Sequence of chain 1.A:
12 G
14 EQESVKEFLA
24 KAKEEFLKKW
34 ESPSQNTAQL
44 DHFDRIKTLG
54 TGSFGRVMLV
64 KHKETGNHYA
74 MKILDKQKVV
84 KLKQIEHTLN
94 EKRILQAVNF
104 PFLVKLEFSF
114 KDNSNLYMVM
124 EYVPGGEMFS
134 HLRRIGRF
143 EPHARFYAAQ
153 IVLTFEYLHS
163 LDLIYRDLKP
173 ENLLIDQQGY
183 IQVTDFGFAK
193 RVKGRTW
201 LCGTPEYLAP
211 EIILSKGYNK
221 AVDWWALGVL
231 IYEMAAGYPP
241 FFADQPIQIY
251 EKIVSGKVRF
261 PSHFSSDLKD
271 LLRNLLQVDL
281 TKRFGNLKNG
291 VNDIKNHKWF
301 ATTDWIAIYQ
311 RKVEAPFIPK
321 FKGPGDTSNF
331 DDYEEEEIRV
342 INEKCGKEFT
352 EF

Sequence of chain 1.B:
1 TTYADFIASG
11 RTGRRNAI

This small molecule binds to this protein.
Small molecule (SMILES): CN(C)Cc1ccc(F)c(-c2ccc3c(C#N)c(N)[nH]c3c2)c1

Binding-site contacts:
Ligand atom N2 contacts residue THR186 of chain 1.A at 3.4 Å (h-bond).
Ligand atom C11 contacts residue PHE330 of chain 1.A at 3.5 Å (hydrophobic).
Ligand atom F contacts residue LEU52 of chain 1.A at 3.7 Å.
Ligand atom C5 contacts residue GLY53 of chain 1.A at 3.7 Å.
Ligand atom C17 contacts residue VAL60 of chain 1.A at 3.7 Å (hydrophobic).
Ligand atom C8 contacts residue VAL60 of chain 1.A at 3.7 Å (hydrophobic).
Ligand atom C6 contacts residue GLU130 of chain 1.A at 3.7 Å.
Ligand atom N3 contacts residue MET123 of chain 1.A at 3.9 Å.
Ligand atom C15 contacts residue MET123 of chain 1.A at 4.0 Å (hydrophobic).
Ligand atom F contacts residue GLU130 of chain 1.A at 3.0 Å.
Ligand atom C5 contacts residue ARG14 of chain 1.B at 3.8 Å.
Ligand atom C16 contacts residue VAL60 of chain 1.A at 4.0 Å (hydrophobic).
Ligand atom C4 contacts residue GLY53 of chain 1.A at 4.0 Å.
Ligand atom N2 contacts residue GLU124 of chain 1.A at 3.8 Å.
Ligand atom N1 contacts residue LEU176 of chain 1.A at 4.0 Å.
Ligand atom C12 contacts residue LEU176 of chain 1.A at 4.0 Å (hydrophobic).
Ligand atom C12 contacts residue VAL60 of chain 1.A at 4.0 Å (hydrophobic).
Ligand atom N1 contacts residue GLU124 of chain 1.A at 3.8 Å.
Ligand atom N1 contacts residue TYR125 of chain 1.A at 3.4 Å.
Ligand atom N2 contacts residue ALA73 of chain 1.A at 4.0 Å.
Ligand atom C15 contacts residue LEU176 of chain 1.A at 3.8 Å (hydrophobic).
Ligand atom C14 contacts residue ALA73 of chain 1.A at 3.4 Å (hydrophobic).
Ligand atom N1 contacts residue ALA73 of chain 1.A at 3.6 Å.
Ligand atom C6 contacts residue GLY53 of chain 1.A at 3.8 Å.
Ligand atom C16 contacts residue THR186 of chain 1.A at 3.9 Å.
Ligand atom C14 contacts residue LEU176 of chain 1.A at 3.6 Å (hydrophobic).
Ligand atom C2 contacts residue THR54 of chain 1.A at 3.9 Å.
Ligand atom N1 contacts residue VAL126 of chain 1.A at 2.9 Å (h-bond).
Ligand atom C9 contacts residue VAL60 of chain 1.A at 3.9 Å (hydrophobic).
Ligand atom C13 contacts residue ALA73 of chain 1.A at 3.6 Å (hydrophobic).
Ligand atom N2 contacts residue MET123 of chain 1.A at 3.6 Å.
Ligand atom C14 contacts residue VAL126 of chain 1.A at 3.9 Å (hydrophobic).
Ligand atom C15 contacts residue ALA73 of chain 1.A at 4.0 Å (hydrophobic).
Ligand atom C4 contacts residue THR54 of chain 1.A at 3.7 Å.
Ligand atom C14 contacts residue GLU124 of chain 1.A at 4.0 Å.
Ligand atom C10 contacts residue PHE330 of chain 1.A at 3.9 Å (hydrophobic).
Ligand atom C15 contacts residue THR186 of chain 1.A at 3.3 Å.
Ligand atom N3 contacts residue THR186 of chain 1.A at 2.9 Å (h-bond).
Ligand atom C5 contacts residue GLU130 of chain 1.A at 4.0 Å.
Ligand atom C13 contacts residue LEU176 of chain 1.A at 3.5 Å (hydrophobic).